A protein and the small-molecule ligand that binds it are described below.
Small molecule (SMILES): CC(=O)N[C@@H]1[C@@H](O)[C@H](O)[C@@H](CO)O[C@H]1O

Sequence of chain 3.A:
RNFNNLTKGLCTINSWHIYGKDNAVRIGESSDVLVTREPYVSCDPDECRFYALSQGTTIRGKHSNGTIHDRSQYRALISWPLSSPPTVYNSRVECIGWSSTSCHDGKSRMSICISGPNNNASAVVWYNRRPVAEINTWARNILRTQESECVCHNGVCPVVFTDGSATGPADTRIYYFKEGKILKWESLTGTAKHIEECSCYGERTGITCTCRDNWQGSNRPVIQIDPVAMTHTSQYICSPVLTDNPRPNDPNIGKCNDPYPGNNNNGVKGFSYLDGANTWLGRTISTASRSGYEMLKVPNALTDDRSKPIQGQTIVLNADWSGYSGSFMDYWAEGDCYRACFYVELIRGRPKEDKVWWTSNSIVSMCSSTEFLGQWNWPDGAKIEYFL

Binding-site contacts:
Ligand atom C5 contacts residue ASN74 of chain 3.A at 3.7 Å.
Ligand atom O5 contacts residue ASN74 of chain 3.A at 2.4 Å (h-bond).
Ligand atom C8 contacts residue TRP366 of chain 3.A at 3.8 Å (hydrophobic).
Ligand atom C3 contacts residue ASN74 of chain 3.A at 3.8 Å.
Ligand atom N2 contacts residue ASN74 of chain 3.A at 2.9 Å (h-bond).
Ligand atom C3 contacts residue TRP366 of chain 3.A at 4.0 Å (hydrophobic).
Ligand atom C1 contacts residue TRP366 of chain 3.A at 4.0 Å (hydrophobic).
Ligand atom N2 contacts residue TRP366 of chain 3.A at 3.5 Å.
Ligand atom C7 contacts residue ASN74 of chain 3.A at 3.6 Å.
Ligand atom C1 contacts residue ASN74 of chain 3.A at 1.4 Å.
Ligand atom O7 contacts residue ASN74 of chain 3.A at 3.9 Å.
Ligand atom C5 contacts residue TRP366 of chain 3.A at 4.4 Å (hydrophobic).
Ligand atom C2 contacts residue TRP366 of chain 3.A at 4.3 Å (hydrophobic).
Ligand atom C2 contacts residue ASN74 of chain 3.A at 2.5 Å.
Ligand atom O4 contacts residue TRP366 of chain 3.A at 4.4 Å.
Ligand atom C7 contacts residue TRP366 of chain 3.A at 4.2 Å (hydrophobic).
Ligand atom C4 contacts residue ASN74 of chain 3.A at 4.2 Å.